Binding-site contacts:
Ligand atom O2' contacts residue HIS1014 of chain 1.B at 3.9 Å.
Ligand atom OP2 contacts residue GLN692 of chain 1.B at 3.8 Å.
Ligand atom OP2 contacts residue PRO485 of chain 1.B at 3.9 Å.
Ligand atom P contacts residue GLN438 of chain 1.B at 3.2 Å.
Ligand atom OP2 contacts residue ALA688 of chain 1.B at 3.6 Å.
Ligand atom OP1 contacts residue GLN692 of chain 1.B at 3.4 Å (h-bond).
Ligand atom O3' contacts residue GLN692 of chain 1.B at 2.9 Å (h-bond).
Ligand atom C2' contacts residue GLN692 of chain 1.B at 4.2 Å.
Ligand atom C4' contacts residue GLN438 of chain 1.B at 4.2 Å.
Ligand atom C5' contacts residue GLN438 of chain 1.B at 4.1 Å.
Ligand atom C3' contacts residue GLN692 of chain 1.B at 4.0 Å.
Ligand atom O2' contacts residue GLN692 of chain 1.B at 3.2 Å (h-bond).
Ligand atom O2' contacts residue LYS1013 of chain 1.B at 4.0 Å.
Ligand atom OP2 contacts residue GLN438 of chain 1.B at 3.7 Å.
Ligand atom P contacts residue GLN692 of chain 1.B at 3.6 Å.
Ligand atom O5' contacts residue GLN438 of chain 1.B at 4.2 Å.
Ligand atom O4' contacts residue GLN438 of chain 1.B at 4.3 Å.
Ligand atom OP1 contacts residue GLN438 of chain 1.B at 3.9 Å.

Sequence of chain 1.B:
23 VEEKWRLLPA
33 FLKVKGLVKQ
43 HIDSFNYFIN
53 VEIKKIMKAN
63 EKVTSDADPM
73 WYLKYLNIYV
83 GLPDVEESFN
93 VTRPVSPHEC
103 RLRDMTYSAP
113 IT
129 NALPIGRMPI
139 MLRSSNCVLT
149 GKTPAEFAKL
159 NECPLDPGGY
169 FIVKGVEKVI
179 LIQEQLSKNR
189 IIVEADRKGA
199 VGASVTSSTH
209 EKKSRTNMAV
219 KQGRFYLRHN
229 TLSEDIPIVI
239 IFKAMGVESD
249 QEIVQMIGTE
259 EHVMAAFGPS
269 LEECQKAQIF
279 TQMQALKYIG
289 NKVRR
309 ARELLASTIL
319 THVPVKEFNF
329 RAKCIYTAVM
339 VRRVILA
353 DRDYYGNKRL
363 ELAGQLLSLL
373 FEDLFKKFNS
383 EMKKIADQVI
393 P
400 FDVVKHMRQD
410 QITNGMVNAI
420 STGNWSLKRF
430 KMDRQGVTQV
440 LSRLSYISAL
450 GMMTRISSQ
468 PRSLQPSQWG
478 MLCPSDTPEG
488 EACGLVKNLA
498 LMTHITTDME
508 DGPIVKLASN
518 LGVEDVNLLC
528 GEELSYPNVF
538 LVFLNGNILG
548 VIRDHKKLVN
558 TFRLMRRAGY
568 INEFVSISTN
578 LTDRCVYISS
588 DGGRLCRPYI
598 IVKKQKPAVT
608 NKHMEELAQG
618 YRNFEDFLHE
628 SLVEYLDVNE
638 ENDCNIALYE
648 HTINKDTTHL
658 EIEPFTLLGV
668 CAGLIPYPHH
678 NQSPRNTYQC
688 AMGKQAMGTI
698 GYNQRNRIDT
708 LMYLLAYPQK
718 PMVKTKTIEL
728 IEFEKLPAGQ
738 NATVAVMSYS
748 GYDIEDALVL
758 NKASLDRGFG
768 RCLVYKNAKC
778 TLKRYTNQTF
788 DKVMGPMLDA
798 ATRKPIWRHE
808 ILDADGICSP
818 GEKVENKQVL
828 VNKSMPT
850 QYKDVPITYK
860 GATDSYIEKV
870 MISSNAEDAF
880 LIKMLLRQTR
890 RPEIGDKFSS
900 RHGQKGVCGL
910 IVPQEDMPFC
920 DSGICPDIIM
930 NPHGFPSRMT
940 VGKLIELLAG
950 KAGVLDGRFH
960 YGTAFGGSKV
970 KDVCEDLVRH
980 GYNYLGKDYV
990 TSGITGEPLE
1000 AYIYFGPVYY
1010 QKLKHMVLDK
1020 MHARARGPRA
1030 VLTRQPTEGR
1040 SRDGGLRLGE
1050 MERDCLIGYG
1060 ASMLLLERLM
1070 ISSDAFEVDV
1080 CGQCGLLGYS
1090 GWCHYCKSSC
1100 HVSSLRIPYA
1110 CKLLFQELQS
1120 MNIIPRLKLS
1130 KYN

A small-molecule ligand and the protein it binds are described below.
Small molecule (SMILES): Nc1ccn([C@@H]2O[C@H](CO[P](=O)(O)O[C@H]3[C@@H](O)[C@H](n4ccc(=O)[nH]c4=O)O[C@@H]3CO[P](=O)(O)O[C@H]3[C@@H](O)[C@H](n4cnc5c(N)ncnc54)O[C@@H]3COP(=O)=O)[C@@H](O)[C@H]2O)c(=O)n1